Binding-site contacts:
Ligand atom CAR contacts residue TRP54 of chain 1.C at 3.9 Å (hydrophobic).
Ligand atom C contacts residue LEU67 of chain 1.C at 3.8 Å (hydrophobic).
Ligand atom CAI contacts residue ASP61 of chain 1.C at 4.1 Å.
Ligand atom CAC contacts residue TRP54 of chain 1.C at 4.0 Å (hydrophobic).
Ligand atom CBC contacts residue PHE56 of chain 1.C at 3.6 Å (hydrophobic).
Ligand atom CA contacts residue ASN113 of chain 1.C at 3.4 Å.
Ligand atom CAJ contacts residue GLN58 of chain 1.C at 3.9 Å.
Ligand atom CAM contacts residue TRP54 of chain 1.C at 4.1 Å (hydrophobic).
Ligand atom CAZ contacts residue VAL60 of chain 1.C at 4.2 Å (hydrophobic).
Ligand atom CAR contacts residue ILE119 of chain 1.C at 3.8 Å (hydrophobic).
Ligand atom OAK contacts residue PRO59 of chain 1.C at 3.7 Å.
Ligand atom OAK contacts residue VAL60 of chain 1.C at 3.9 Å.
Ligand atom OAK contacts residue ASP61 of chain 1.C at 3.4 Å (salt-bridge).
Ligand atom OBA contacts residue CYS109 of chain 1.C at 3.6 Å.
Ligand atom CAW contacts residue ASN113 of chain 1.C at 3.6 Å.
Ligand atom CAA contacts residue LEU65 of chain 1.C at 4.2 Å (hydrophobic).
Ligand atom CAX contacts residue ILE119 of chain 1.C at 3.6 Å (hydrophobic).
Ligand atom CAR contacts residue PRO55 of chain 1.C at 3.9 Å (hydrophobic).
Ligand atom O contacts residue LEU67 of chain 1.C at 3.6 Å.
Ligand atom CAZ contacts residue ILE119 of chain 1.C at 3.6 Å (hydrophobic).
Ligand atom N contacts residue LEU65 of chain 1.C at 4.2 Å.
Ligand atom CAZ contacts residue PRO55 of chain 1.C at 4.1 Å (hydrophobic).
Ligand atom CAX contacts residue VAL60 of chain 1.C at 4.2 Å (hydrophobic).
Ligand atom OBA contacts residue ASN113 of chain 1.C at 2.9 Å (h-bond).
Ligand atom CAE contacts residue LEU65 of chain 1.C at 4.1 Å (hydrophobic).
Ligand atom CAD contacts residue TRP54 of chain 1.C at 4.1 Å (hydrophobic).
Ligand atom CAX contacts residue ASN113 of chain 1.C at 3.6 Å.
Ligand atom NBF contacts residue ASN113 of chain 1.C at 4.3 Å.
Ligand atom O contacts residue LEU65 of chain 1.C at 4.0 Å.
Ligand atom NAY contacts residue VAL60 of chain 1.C at 3.9 Å.
Ligand atom CAF contacts residue LEU65 of chain 1.C at 3.9 Å (hydrophobic).
Ligand atom CBC contacts residue VAL60 of chain 1.C at 3.9 Å (hydrophobic).
Ligand atom CAI contacts residue LEU65 of chain 1.C at 4.1 Å (hydrophobic).
Ligand atom CA contacts residue LEU67 of chain 1.C at 4.3 Å (hydrophobic).
Ligand atom NAY contacts residue ILE119 of chain 1.C at 3.3 Å.
Ligand atom CAU contacts residue ILE119 of chain 1.C at 4.2 Å (hydrophobic).
Ligand atom CBC contacts residue ILE119 of chain 1.C at 3.6 Å (hydrophobic).
Ligand atom CAW contacts residue ILE119 of chain 1.C at 3.9 Å (hydrophobic).
Ligand atom CAI contacts residue LYS64 of chain 1.C at 4.3 Å.
Ligand atom OBA contacts residue ILE119 of chain 1.C at 3.7 Å.

This protein binds this small molecule.
Small molecule (SMILES): Cc1cc(F)cc(C)c1Oc1ccc(C(C)(C)O)cc1-c1cn(C)c(=O)cc1NCC(=O)NC1CCC(O)CC1

Sequence of chain 1.C:
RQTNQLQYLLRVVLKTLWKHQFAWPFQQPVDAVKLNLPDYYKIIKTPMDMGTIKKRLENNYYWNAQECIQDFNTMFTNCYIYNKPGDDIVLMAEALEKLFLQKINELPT